A small-molecule ligand and the protein it binds are described below.
Small molecule (SMILES): O=C1c2ccccc2Nc2ccc(F)cc2N1Cc1ccccc1

Sequence of chain 2.D:
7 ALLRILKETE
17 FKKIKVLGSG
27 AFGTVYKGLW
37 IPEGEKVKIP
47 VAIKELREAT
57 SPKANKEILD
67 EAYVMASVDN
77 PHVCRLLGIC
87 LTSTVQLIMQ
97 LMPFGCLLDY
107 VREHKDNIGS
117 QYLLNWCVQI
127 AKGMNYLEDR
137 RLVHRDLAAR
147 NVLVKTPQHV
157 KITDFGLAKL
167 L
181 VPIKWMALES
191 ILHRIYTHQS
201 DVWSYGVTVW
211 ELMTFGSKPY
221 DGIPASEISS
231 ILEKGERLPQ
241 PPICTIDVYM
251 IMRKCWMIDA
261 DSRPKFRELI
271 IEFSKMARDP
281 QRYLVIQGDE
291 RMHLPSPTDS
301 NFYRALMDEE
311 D

Binding-site contacts:
Ligand atom C04 contacts residue PHE161 of chain 2.D at 3.6 Å (hydrophobic).
Ligand atom C22 contacts residue LYS50 of chain 2.D at 3.5 Å.
Ligand atom C23 contacts residue MET95 of chain 2.D at 3.6 Å (hydrophobic).
Ligand atom C22 contacts residue LEU93 of chain 2.D at 3.4 Å (hydrophobic).
Ligand atom C21 contacts residue LEU93 of chain 2.D at 3.3 Å (hydrophobic).
Ligand atom C23 contacts residue LYS50 of chain 2.D at 3.3 Å.
Ligand atom C13 contacts residue MET71 of chain 2.D at 3.8 Å (hydrophobic).
Ligand atom C12 contacts residue LEU166 of chain 2.D at 3.8 Å (hydrophobic).
Ligand atom O16 contacts residue LEU163 of chain 2.D at 3.2 Å.
Ligand atom O16 contacts residue LYS50 of chain 2.D at 3.0 Å.
Ligand atom C20 contacts residue LEU82 of chain 2.D at 3.7 Å (hydrophobic).
Ligand atom F03 contacts residue ARG81 of chain 2.D at 3.2 Å.
Ligand atom N08 contacts residue PHE161 of chain 2.D at 3.0 Å (h-bond).
Ligand atom C19 contacts residue MET95 of chain 2.D at 3.6 Å (hydrophobic).
Ligand atom C11 contacts residue LEU93 of chain 2.D at 3.8 Å (hydrophobic).
Ligand atom C24 contacts residue MET95 of chain 2.D at 3.5 Å (hydrophobic).
Ligand atom C21 contacts residue MET95 of chain 2.D at 3.7 Å (hydrophobic).
Ligand atom F03 contacts residue CYS80 of chain 2.D at 3.2 Å.
Ligand atom C18 contacts residue ASP160 of chain 2.D at 3.0 Å.
Ligand atom C18 contacts residue LYS50 of chain 2.D at 3.8 Å.
Ligand atom C21 contacts residue LYS50 of chain 2.D at 3.8 Å.
Ligand atom C05 contacts residue PHE161 of chain 2.D at 3.7 Å (hydrophobic).
Ligand atom C21 contacts residue ILE94 of chain 2.D at 3.6 Å (hydrophobic).
Ligand atom C24 contacts residue LYS50 of chain 2.D at 3.6 Å.
Ligand atom C01 contacts residue MET95 of chain 2.D at 3.6 Å (hydrophobic).
Ligand atom N17 contacts residue ASP160 of chain 2.D at 3.6 Å (salt-bridge).
Ligand atom C22 contacts residue MET95 of chain 2.D at 3.4 Å (hydrophobic).
Ligand atom C10 contacts residue LEU163 of chain 2.D at 3.7 Å (hydrophobic).
Ligand atom C15 contacts residue LEU163 of chain 2.D at 3.6 Å (hydrophobic).
Ligand atom C14 contacts residue MET71 of chain 2.D at 3.4 Å (hydrophobic).
Ligand atom C19 contacts residue LYS50 of chain 2.D at 3.7 Å.
Ligand atom F03 contacts residue LEU82 of chain 2.D at 3.6 Å.
Ligand atom C12 contacts residue LEU163 of chain 2.D at 3.6 Å (hydrophobic).
Ligand atom C14 contacts residue PHE161 of chain 2.D at 3.5 Å (hydrophobic).
Ligand atom C04 contacts residue CYS80 of chain 2.D at 3.5 Å (hydrophobic).
Ligand atom F03 contacts residue MET95 of chain 2.D at 3.4 Å.
Ligand atom C13 contacts residue LEU166 of chain 2.D at 3.7 Å (hydrophobic).
Ligand atom C22 contacts residue ALA48 of chain 2.D at 3.3 Å (hydrophobic).
Ligand atom C11 contacts residue LEU163 of chain 2.D at 3.4 Å (hydrophobic).
Ligand atom C09 contacts residue PHE161 of chain 2.D at 3.8 Å (hydrophobic).